Sequence of chain 1.A:
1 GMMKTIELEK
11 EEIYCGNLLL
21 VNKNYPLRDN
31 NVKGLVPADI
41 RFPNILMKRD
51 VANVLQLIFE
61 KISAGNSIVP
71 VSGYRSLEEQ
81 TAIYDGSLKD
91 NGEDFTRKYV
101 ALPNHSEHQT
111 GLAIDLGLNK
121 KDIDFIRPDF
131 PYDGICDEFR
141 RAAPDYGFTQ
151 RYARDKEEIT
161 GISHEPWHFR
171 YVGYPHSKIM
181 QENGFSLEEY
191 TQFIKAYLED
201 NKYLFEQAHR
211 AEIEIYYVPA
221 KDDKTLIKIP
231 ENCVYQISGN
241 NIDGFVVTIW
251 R

Binding-site contacts:
Ligand atom P contacts residue LY01 of chain 1.C at 0.0 Å.
Ligand atom C4 contacts residue TYR99 of chain 1.A at 3.2 Å (hydrophobic).
Ligand atom C5 contacts residue LY01 of chain 1.C at 0.0 Å.
Ligand atom C6 contacts residue ARG75 of chain 1.A at 3.5 Å.
Ligand atom O61 contacts residue ARG75 of chain 1.A at 3.5 Å (salt-bridge).
Ligand atom C6 contacts residue LY01 of chain 1.C at 0.0 Å.
Ligand atom O32 contacts residue TRP167 of chain 1.A at 2.9 Å (h-bond).
Ligand atom O31 contacts residue ZN1 of chain 1.B at 2.4 Å.
Ligand atom O62 contacts residue GLN80 of chain 1.A at 3.0 Å (h-bond).
Ligand atom O31 contacts residue ASP115 of chain 1.A at 3.2 Å (salt-bridge).
Ligand atom O32 contacts residue HIS168 of chain 1.A at 3.2 Å (h-bond).
Ligand atom O62 contacts residue ARG75 of chain 1.A at 3.2 Å (salt-bridge).
Ligand atom O31 contacts residue LY01 of chain 1.C at 0.0 Å (h-bond).
Ligand atom C4 contacts residue GLU165 of chain 1.A at 3.5 Å.
Ligand atom N1 contacts residue LY01 of chain 1.C at 1.3 Å.
Ligand atom O32 contacts residue LY01 of chain 1.C at 0.0 Å (h-bond).
Ligand atom C2 contacts residue ILE126 of chain 1.A at 3.4 Å (hydrophobic).
Ligand atom C1 contacts residue TYR99 of chain 1.A at 3.5 Å (hydrophobic).
Ligand atom P contacts residue ASP115 of chain 1.A at 3.6 Å.
Ligand atom C4 contacts residue LY01 of chain 1.C at 0.0 Å.
Ligand atom O32 contacts residue ZN1 of chain 1.B at 2.2 Å.
Ligand atom C6 contacts residue ALA101 of chain 1.A at 3.6 Å (hydrophobic).
Ligand atom O61 contacts residue ALA101 of chain 1.A at 3.6 Å.
Ligand atom C6 contacts residue SER106 of chain 1.A at 3.6 Å.
Ligand atom O62 contacts residue LY01 of chain 1.C at 0.0 Å (h-bond).
Ligand atom O61 contacts residue LY01 of chain 1.C at 0.0 Å (h-bond).
Ligand atom C1 contacts residue LY01 of chain 1.C at 0.0 Å.
Ligand atom C2 contacts residue LY01 of chain 1.C at 0.1 Å.
Ligand atom C2 contacts residue TYR99 of chain 1.A at 3.6 Å (hydrophobic).
Ligand atom P contacts residue ZN1 of chain 1.B at 2.9 Å.
Ligand atom O61 contacts residue HIS108 of chain 1.A at 3.4 Å.
Ligand atom O32 contacts residue GLU165 of chain 1.A at 2.8 Å (salt-bridge).
Ligand atom N1 contacts residue ILE126 of chain 1.A at 2.8 Å (h-bond).
Ligand atom O31 contacts residue ARG75 of chain 1.A at 2.8 Å (salt-bridge).
Ligand atom O62 contacts residue ALA101 of chain 1.A at 2.9 Å (h-bond).
Ligand atom O32 contacts residue ASP115 of chain 1.A at 3.2 Å (salt-bridge).
Ligand atom O61 contacts residue SER106 of chain 1.A at 2.5 Å (h-bond).
Ligand atom O31 contacts residue HIS108 of chain 1.A at 2.9 Å (h-bond).
Ligand atom C7 contacts residue LY01 of chain 1.C at 0.0 Å.
Ligand atom N1 contacts residue ASP115 of chain 1.A at 3.2 Å (salt-bridge).

The protein below binds the small molecule below.
Small molecule (SMILES): C[C@@H](CP(=O)(O)[C@@H](C)N)C(=O)O